Binding-site contacts:
Ligand atom C8 contacts residue ASN349 of chain 1.E at 3.5 Å.
Ligand atom N2 contacts residue ASN349 of chain 1.E at 2.9 Å (h-bond).
Ligand atom C1 contacts residue ASN349 of chain 1.E at 1.4 Å.
Ligand atom C3 contacts residue ASN349 of chain 1.E at 3.8 Å.
Ligand atom O5 contacts residue ASN349 of chain 1.E at 2.4 Å (h-bond).
Ligand atom C2 contacts residue ASN349 of chain 1.E at 2.5 Å.
Ligand atom C4 contacts residue ASN349 of chain 1.E at 4.2 Å.
Ligand atom O7 contacts residue ASN349 of chain 1.E at 4.3 Å.
Ligand atom C5 contacts residue ASN349 of chain 1.E at 3.7 Å.
Ligand atom C7 contacts residue ASN349 of chain 1.E at 3.4 Å.

Sequence of chain 1.E:
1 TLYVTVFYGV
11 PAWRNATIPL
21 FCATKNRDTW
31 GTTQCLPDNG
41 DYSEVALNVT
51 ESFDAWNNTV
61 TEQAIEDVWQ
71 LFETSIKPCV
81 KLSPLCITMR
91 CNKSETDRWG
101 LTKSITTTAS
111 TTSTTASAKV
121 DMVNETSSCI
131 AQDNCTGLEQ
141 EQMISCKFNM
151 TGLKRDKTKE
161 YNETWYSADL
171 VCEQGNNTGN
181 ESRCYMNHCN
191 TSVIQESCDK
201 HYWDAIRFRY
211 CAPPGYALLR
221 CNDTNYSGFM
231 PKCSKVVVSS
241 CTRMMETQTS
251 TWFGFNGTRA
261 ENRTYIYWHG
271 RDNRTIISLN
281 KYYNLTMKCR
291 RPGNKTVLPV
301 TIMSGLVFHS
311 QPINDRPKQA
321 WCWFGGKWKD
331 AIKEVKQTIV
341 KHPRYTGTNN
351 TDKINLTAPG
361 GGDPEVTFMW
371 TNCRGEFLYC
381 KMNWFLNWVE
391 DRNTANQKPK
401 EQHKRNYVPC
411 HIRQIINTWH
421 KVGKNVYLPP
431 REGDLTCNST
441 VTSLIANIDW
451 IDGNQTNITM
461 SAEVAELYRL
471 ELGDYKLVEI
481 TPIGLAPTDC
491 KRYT

This small molecule binds to this protein.
Small molecule (SMILES): CC(=O)N[C@H]1[C@H](O[C@H]2[C@H](O)[C@@H](NC(C)=O)CO[C@@H]2CO)O[C@H](CO)[C@@H](O)[C@@H]1O